A protein and the small-molecule ligand that binds it are described below.
Small molecule (SMILES): Nc1ncnc2c1ncn2[C@@H]1O[C@H](COP(=O)(O)OP(=O)(O)OP(O)(O)=S)[C@@H](O)[C@H]1O

Sequence of chain 1.D:
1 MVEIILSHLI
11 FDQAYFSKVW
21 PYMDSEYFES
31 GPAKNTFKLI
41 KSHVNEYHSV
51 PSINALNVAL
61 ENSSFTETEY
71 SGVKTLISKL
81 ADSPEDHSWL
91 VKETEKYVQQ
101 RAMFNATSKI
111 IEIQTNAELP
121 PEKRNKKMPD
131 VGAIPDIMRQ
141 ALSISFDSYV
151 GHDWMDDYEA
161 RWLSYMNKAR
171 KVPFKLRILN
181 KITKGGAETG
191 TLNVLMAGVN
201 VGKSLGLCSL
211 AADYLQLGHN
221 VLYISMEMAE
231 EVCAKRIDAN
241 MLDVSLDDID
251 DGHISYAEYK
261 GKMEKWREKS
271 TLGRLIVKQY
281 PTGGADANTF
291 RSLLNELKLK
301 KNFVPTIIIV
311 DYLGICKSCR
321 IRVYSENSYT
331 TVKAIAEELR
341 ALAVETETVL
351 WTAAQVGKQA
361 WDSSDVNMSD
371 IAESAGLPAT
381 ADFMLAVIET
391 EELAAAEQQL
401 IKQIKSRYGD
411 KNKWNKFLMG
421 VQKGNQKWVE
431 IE

Sequence of chain 1.C:
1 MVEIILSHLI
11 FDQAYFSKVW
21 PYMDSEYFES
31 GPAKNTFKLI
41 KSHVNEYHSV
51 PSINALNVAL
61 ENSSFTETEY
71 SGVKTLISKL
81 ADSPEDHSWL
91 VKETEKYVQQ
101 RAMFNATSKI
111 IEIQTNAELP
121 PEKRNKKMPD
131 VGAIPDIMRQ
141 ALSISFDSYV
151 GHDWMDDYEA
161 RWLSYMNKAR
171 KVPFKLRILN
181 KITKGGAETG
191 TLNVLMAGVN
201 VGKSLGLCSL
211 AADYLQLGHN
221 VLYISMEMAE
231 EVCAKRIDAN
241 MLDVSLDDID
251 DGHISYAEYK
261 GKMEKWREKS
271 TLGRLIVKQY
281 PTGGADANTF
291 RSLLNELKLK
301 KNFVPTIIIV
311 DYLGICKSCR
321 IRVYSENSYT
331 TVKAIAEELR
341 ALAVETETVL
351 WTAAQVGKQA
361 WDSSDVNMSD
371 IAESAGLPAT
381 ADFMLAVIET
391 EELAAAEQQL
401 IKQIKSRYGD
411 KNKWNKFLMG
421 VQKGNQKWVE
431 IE

Binding-site contacts:
Ligand atom O3A contacts residue GLY202 of chain 1.D at 3.0 Å (h-bond).
Ligand atom O1A contacts residue GLY202 of chain 1.D at 2.8 Å (h-bond).
Ligand atom O3' contacts residue LYS411 of chain 1.C at 2.9 Å (salt-bridge).
Ligand atom O1A contacts residue ARG236 of chain 1.D at 3.0 Å (salt-bridge).
Ligand atom O2B contacts residue MG1 of chain 1.O at 2.2 Å.
Ligand atom O2A contacts residue ARG236 of chain 1.D at 2.6 Å (salt-bridge).
Ligand atom O2B contacts residue GLY202 of chain 1.D at 2.9 Å (h-bond).
Ligand atom O3' contacts residue ASN200 of chain 1.D at 2.7 Å (h-bond).
Ligand atom O2G contacts residue LYS203 of chain 1.D at 3.3 Å (salt-bridge).
Ligand atom C5' contacts residue GLY202 of chain 1.D at 3.7 Å.
Ligand atom S1G contacts residue GLU227 of chain 1.D at 3.3 Å (salt-bridge).
Ligand atom N6 contacts residue TYR408 of chain 1.C at 3.7 Å.
Ligand atom N7 contacts residue ARG407 of chain 1.C at 3.4 Å (salt-bridge).
Ligand atom O2G contacts residue GLN355 of chain 1.D at 3.3 Å (h-bond).
Ligand atom C2' contacts residue GLY409 of chain 1.C at 3.7 Å.
Ligand atom O3G contacts residue LYS405 of chain 1.C at 3.4 Å (salt-bridge).
Ligand atom O3A contacts residue ASN200 of chain 1.D at 3.5 Å.
Ligand atom S1G contacts residue MG1 of chain 1.O at 2.5 Å.
Ligand atom O3B contacts residue ASN200 of chain 1.D at 3.6 Å.
Ligand atom S1G contacts residue ALA379 of chain 1.C at 3.6 Å.
Ligand atom S1G contacts residue ARG407 of chain 1.C at 2.6 Å (salt-bridge).
Ligand atom O3G contacts residue VAL199 of chain 1.D at 3.4 Å.
Ligand atom PB contacts residue GLY202 of chain 1.D at 3.0 Å.
Ligand atom O1B contacts residue GLY202 of chain 1.D at 2.8 Å (h-bond).
Ligand atom O2B contacts residue SER204 of chain 1.D at 3.2 Å.
Ligand atom PA contacts residue GLY202 of chain 1.D at 3.4 Å.
Ligand atom O2' contacts residue LYS423 of chain 1.D at 3.5 Å.
Ligand atom O1A contacts residue SER204 of chain 1.D at 3.3 Å.
Ligand atom PG contacts residue MG1 of chain 1.O at 2.9 Å.
Ligand atom O2' contacts residue ASP410 of chain 1.C at 3.0 Å (salt-bridge).
Ligand atom O1B contacts residue ASN200 of chain 1.D at 3.3 Å (h-bond).
Ligand atom O1A contacts residue LEU205 of chain 1.D at 3.1 Å (h-bond).
Ligand atom N6 contacts residue ARG407 of chain 1.C at 3.7 Å.
Ligand atom C6 contacts residue LEU246 of chain 1.D at 3.6 Å (hydrophobic).
Ligand atom O2G contacts residue MG1 of chain 1.O at 2.8 Å.
Ligand atom C3' contacts residue ASN200 of chain 1.D at 3.2 Å.
Ligand atom O3B contacts residue MG1 of chain 1.O at 3.1 Å.
Ligand atom O3G contacts residue ASN200 of chain 1.D at 3.6 Å.
Ligand atom PB contacts residue MG1 of chain 1.O at 3.2 Å.
Ligand atom PA contacts residue ARG236 of chain 1.D at 3.5 Å.